This protein binds this small molecule.
Small molecule (SMILES): CC(=O)N[C@H]1[C@H](O[C@H]2[C@H](O)[C@@H](NC(C)=O)CO[C@@H]2CO)O[C@H](CO)[C@@H](O)[C@@H]1O

Binding-site contacts:
Ligand atom C1 contacts residue PHE718 of chain 1.C at 4.3 Å (hydrophobic).
Ligand atom C4 contacts residue ASN717 of chain 1.C at 4.2 Å.
Ligand atom C2 contacts residue ASN717 of chain 1.C at 2.5 Å.
Ligand atom O7 contacts residue LEU922 of chain 1.C at 3.6 Å.
Ligand atom C1 contacts residue GLN1071 of chain 1.C at 4.2 Å.
Ligand atom C7 contacts residue GLN1071 of chain 1.C at 3.5 Å.
Ligand atom C6 contacts residue THR719 of chain 1.C at 4.1 Å.
Ligand atom O5 contacts residue ASN717 of chain 1.C at 2.4 Å (h-bond).
Ligand atom C3 contacts residue LEU922 of chain 1.C at 4.4 Å (hydrophobic).
Ligand atom C7 contacts residue ASN717 of chain 1.C at 3.2 Å.
Ligand atom N2 contacts residue GLN1071 of chain 1.C at 4.2 Å.
Ligand atom O7 contacts residue GLN926 of chain 1.C at 3.3 Å.
Ligand atom C7 contacts residue GLN926 of chain 1.C at 3.7 Å.
Ligand atom O5 contacts residue PHE718 of chain 1.C at 4.1 Å.
Ligand atom N2 contacts residue ASN717 of chain 1.C at 2.9 Å (h-bond).
Ligand atom O5 contacts residue GLN926 of chain 1.C at 4.4 Å.
Ligand atom O4 contacts residue LEU922 of chain 1.C at 4.0 Å.
Ligand atom C1 contacts residue ASN717 of chain 1.C at 1.4 Å.
Ligand atom C5 contacts residue PHE718 of chain 1.C at 4.5 Å (hydrophobic).
Ligand atom C8 contacts residue GLN1071 of chain 1.C at 3.9 Å.
Ligand atom C8 contacts residue GLN926 of chain 1.C at 3.4 Å.
Ligand atom C5 contacts residue LEU922 of chain 1.C at 4.4 Å (hydrophobic).
Ligand atom O7 contacts residue ASN717 of chain 1.C at 3.7 Å.
Ligand atom C8 contacts residue ASN717 of chain 1.C at 3.9 Å.
Ligand atom C3 contacts residue ASN717 of chain 1.C at 3.8 Å.
Ligand atom O5 contacts residue ALA1070 of chain 1.C at 3.9 Å.
Ligand atom C5 contacts residue ASN717 of chain 1.C at 3.7 Å.
Ligand atom C6 contacts residue GLN926 of chain 1.C at 3.5 Å.
Ligand atom C2 contacts residue GLN1071 of chain 1.C at 3.9 Å.
Ligand atom O7 contacts residue GLN1071 of chain 1.C at 2.8 Å (h-bond).
Ligand atom C5 contacts residue GLN926 of chain 1.C at 3.6 Å.

Sequence of chain 1.C:
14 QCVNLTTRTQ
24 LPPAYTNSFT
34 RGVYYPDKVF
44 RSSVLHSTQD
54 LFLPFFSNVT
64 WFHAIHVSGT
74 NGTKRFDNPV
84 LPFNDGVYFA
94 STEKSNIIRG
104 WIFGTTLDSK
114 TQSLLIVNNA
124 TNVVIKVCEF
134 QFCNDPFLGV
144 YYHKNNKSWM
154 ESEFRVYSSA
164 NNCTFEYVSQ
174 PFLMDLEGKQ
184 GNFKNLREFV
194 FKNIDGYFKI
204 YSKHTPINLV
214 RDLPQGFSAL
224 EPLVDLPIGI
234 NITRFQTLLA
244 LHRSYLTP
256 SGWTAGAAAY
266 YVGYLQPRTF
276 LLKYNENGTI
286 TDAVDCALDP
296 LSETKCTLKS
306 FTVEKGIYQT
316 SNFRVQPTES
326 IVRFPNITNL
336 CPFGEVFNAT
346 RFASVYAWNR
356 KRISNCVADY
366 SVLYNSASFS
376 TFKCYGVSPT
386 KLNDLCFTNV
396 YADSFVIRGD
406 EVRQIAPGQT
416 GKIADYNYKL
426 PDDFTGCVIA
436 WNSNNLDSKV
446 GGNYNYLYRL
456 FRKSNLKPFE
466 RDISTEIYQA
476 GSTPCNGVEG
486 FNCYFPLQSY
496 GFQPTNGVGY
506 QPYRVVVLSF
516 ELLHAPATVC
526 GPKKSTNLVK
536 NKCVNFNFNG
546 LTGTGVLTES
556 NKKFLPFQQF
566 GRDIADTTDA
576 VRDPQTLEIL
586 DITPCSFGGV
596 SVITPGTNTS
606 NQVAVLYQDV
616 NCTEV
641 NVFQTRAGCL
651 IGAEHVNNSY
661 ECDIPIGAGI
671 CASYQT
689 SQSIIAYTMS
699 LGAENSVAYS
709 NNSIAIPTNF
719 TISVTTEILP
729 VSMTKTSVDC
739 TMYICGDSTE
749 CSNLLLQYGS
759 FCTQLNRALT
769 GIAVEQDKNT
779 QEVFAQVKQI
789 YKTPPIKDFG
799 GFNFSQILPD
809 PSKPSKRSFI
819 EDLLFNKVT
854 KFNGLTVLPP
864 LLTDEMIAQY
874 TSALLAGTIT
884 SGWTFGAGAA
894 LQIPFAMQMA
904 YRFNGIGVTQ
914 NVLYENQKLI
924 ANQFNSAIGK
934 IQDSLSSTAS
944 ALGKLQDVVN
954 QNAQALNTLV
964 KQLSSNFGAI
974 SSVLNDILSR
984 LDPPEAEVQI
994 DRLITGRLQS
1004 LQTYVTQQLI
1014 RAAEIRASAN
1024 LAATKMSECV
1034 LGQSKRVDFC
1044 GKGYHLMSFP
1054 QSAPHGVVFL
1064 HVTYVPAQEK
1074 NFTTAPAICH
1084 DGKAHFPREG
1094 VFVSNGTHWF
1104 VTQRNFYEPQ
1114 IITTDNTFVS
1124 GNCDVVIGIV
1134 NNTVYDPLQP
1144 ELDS